The small molecule below binds the protein below.
Small molecule (SMILES): CC(C)C[C@H](CC(=O)NO)C(=O)N[C@H](C(=O)NC(C)C(=O)NCCN)C(C)(C)C

Sequence of chain 1.A:
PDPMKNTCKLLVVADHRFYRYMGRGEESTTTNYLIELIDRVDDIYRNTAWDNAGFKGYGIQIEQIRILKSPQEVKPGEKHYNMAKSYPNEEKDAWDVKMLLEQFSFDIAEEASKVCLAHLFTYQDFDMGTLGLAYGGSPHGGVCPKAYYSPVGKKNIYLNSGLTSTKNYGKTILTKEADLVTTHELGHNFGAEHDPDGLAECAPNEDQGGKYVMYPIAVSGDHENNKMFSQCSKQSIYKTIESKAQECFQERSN

Binding-site contacts:
Ligand atom C7 contacts residue THR130 of chain 1.A at 3.7 Å.
Ligand atom N2 contacts residue ALA222 of chain 1.A at 3.7 Å.
Ligand atom N contacts residue GLU189 of chain 1.A at 2.8 Å (salt-bridge).
Ligand atom C12 contacts residue ASN172 of chain 1.A at 3.3 Å.
Ligand atom C2 contacts residue PRO220 of chain 1.A at 3.7 Å (hydrophobic).
Ligand atom C9 contacts residue MET128 of chain 1.A at 2.9 Å (hydrophobic).
Ligand atom N4 contacts residue TYR173 of chain 1.A at 3.4 Å (h-bond).
Ligand atom O3 contacts residue GLY129 of chain 1.A at 3.4 Å.
Ligand atom O1 contacts residue GLY129 of chain 1.A at 3.6 Å (h-bond).
Ligand atom O contacts residue ZN1 of chain 1.C at 2.1 Å.
Ligand atom O2 contacts residue ILE221 of chain 1.A at 3.6 Å.
Ligand atom N contacts residue ZN1 of chain 1.C at 2.8 Å.
Ligand atom C11 contacts residue ALA222 of chain 1.A at 3.7 Å (hydrophobic).
Ligand atom C11 contacts residue GLY129 of chain 1.A at 3.7 Å.
Ligand atom C8 contacts residue PRO220 of chain 1.A at 3.7 Å (hydrophobic).
Ligand atom O contacts residue HIS198 of chain 1.A at 2.9 Å (h-bond).
Ligand atom C2 contacts residue HIS188 of chain 1.A at 3.4 Å.
Ligand atom C contacts residue ZN1 of chain 1.C at 2.7 Å.
Ligand atom O4 contacts residue HIS192 of chain 1.A at 3.1 Å (h-bond).
Ligand atom C0 contacts residue GLY132 of chain 1.A at 3.8 Å.
Ligand atom O3 contacts residue MET128 of chain 1.A at 3.7 Å.
Ligand atom N contacts residue GLY132 of chain 1.A at 3.2 Å (h-bond).
Ligand atom N2 contacts residue GLY129 of chain 1.A at 2.7 Å (h-bond).
Ligand atom C2 contacts residue TYR219 of chain 1.A at 3.6 Å (hydrophobic).
Ligand atom O1 contacts residue LEU131 of chain 1.A at 2.8 Å (h-bond).
Ligand atom C5 contacts residue GLY129 of chain 1.A at 3.4 Å.
Ligand atom O contacts residue HIS188 of chain 1.A at 3.2 Å (h-bond).
Ligand atom CB contacts residue GLU189 of chain 1.A at 3.7 Å.
Ligand atom O3 contacts residue TYR173 of chain 1.A at 3.0 Å (h-bond).
Ligand atom N contacts residue HIS188 of chain 1.A at 3.4 Å (h-bond).
Ligand atom C8 contacts residue ILE221 of chain 1.A at 3.4 Å (hydrophobic).
Ligand atom O4 contacts residue HIS188 of chain 1.A at 3.0 Å (h-bond).
Ligand atom O4 contacts residue ZN1 of chain 1.C at 2.1 Å.
Ligand atom C contacts residue HIS188 of chain 1.A at 3.5 Å.
Ligand atom N1 contacts residue PRO220 of chain 1.A at 3.4 Å (h-bond).
Ligand atom O4 contacts residue GLU189 of chain 1.A at 2.6 Å (salt-bridge).
Ligand atom C10 contacts residue GLY129 of chain 1.A at 3.5 Å.
Ligand atom O2 contacts residue ALA222 of chain 1.A at 2.6 Å (h-bond).
Ligand atom C10 contacts residue ALA222 of chain 1.A at 3.5 Å (hydrophobic).
Ligand atom O1 contacts residue THR130 of chain 1.A at 3.2 Å.